Sequence of chain 1.F:
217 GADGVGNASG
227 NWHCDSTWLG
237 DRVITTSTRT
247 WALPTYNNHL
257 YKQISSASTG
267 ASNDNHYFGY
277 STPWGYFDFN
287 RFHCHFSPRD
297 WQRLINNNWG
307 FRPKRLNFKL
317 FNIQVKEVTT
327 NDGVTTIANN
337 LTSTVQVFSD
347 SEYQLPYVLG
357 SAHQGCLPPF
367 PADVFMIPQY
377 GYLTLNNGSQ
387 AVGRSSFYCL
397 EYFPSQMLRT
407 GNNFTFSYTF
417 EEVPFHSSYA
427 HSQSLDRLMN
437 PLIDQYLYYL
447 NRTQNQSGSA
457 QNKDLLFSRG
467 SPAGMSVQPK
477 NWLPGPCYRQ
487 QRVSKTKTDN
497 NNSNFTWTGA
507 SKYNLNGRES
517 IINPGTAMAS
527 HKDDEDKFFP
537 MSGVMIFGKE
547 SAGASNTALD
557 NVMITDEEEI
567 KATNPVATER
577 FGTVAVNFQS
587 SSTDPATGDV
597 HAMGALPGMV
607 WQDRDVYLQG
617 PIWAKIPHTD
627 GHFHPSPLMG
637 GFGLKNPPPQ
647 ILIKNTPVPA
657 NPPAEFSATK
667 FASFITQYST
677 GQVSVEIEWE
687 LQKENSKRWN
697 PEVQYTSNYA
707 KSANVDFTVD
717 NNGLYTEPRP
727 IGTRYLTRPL

A protein and the small-molecule ligand that binds it are described below.
Small molecule (SMILES): Nc1ccnc(=O)[nH]1

Binding-site contacts:
Ligand atom C4 contacts residue HIS628 of chain 1.F at 4.5 Å.
Ligand atom C2 contacts residue GLY627 of chain 1.F at 4.1 Å.
Ligand atom N3 contacts residue HIS630 of chain 1.I at 2.6 Å (h-bond).
Ligand atom N4 contacts residue PHE629 of chain 1.I at 4.4 Å.
Ligand atom N4 contacts residue PRO631 of chain 1.I at 4.4 Å.
Ligand atom C2 contacts residue HIS630 of chain 1.I at 3.2 Å.
Ligand atom C6 contacts residue HIS628 of chain 1.F at 2.7 Å.
Ligand atom N3 contacts residue HIS628 of chain 1.F at 4.3 Å.
Ligand atom N1 contacts residue PHE629 of chain 1.F at 4.2 Å.
Ligand atom C5 contacts residue PHE629 of chain 1.I at 4.0 Å (hydrophobic).
Ligand atom N1 contacts residue HIS630 of chain 1.I at 4.2 Å.
Ligand atom O2 contacts residue HIS630 of chain 1.I at 3.5 Å.
Ligand atom C5 contacts residue HIS630 of chain 1.I at 4.3 Å.
Ligand atom O2 contacts residue ASP626 of chain 1.F at 3.6 Å (salt-bridge).
Ligand atom C5 contacts residue HIS628 of chain 1.F at 3.9 Å.
Ligand atom N4 contacts residue HIS630 of chain 1.I at 3.0 Å.
Ligand atom O2 contacts residue GLY627 of chain 1.F at 3.4 Å.
Ligand atom C6 contacts residue PHE629 of chain 1.F at 4.0 Å (hydrophobic).
Ligand atom C2 contacts residue HIS628 of chain 1.F at 3.3 Å.
Ligand atom C4 contacts residue HIS630 of chain 1.I at 3.2 Å.
Ligand atom N1 contacts residue HIS628 of chain 1.F at 2.3 Å (h-bond).
Ligand atom O2 contacts residue HIS628 of chain 1.F at 3.4 Å (h-bond).
Ligand atom N1 contacts residue TRP607 of chain 1.I at 4.5 Å.

Sequence of chain 1.I:
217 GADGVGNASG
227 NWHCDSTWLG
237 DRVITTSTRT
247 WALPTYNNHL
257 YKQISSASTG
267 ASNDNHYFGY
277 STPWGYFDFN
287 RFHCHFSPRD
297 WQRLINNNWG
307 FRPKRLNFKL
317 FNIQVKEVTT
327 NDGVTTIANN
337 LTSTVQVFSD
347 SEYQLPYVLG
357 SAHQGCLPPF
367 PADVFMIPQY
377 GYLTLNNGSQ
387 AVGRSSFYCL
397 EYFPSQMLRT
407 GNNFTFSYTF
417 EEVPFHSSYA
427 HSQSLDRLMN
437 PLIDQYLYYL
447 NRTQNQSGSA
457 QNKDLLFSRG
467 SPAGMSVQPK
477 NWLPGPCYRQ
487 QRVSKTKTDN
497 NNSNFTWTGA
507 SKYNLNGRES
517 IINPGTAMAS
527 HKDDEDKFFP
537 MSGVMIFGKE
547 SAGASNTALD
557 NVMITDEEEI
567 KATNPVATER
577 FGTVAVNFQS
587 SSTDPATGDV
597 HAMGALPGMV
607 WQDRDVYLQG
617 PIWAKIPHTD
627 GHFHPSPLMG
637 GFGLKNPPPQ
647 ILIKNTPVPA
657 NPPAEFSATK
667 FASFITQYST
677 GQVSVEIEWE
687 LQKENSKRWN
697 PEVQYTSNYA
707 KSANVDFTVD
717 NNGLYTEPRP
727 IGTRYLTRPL